Sequence of chain 1.A:
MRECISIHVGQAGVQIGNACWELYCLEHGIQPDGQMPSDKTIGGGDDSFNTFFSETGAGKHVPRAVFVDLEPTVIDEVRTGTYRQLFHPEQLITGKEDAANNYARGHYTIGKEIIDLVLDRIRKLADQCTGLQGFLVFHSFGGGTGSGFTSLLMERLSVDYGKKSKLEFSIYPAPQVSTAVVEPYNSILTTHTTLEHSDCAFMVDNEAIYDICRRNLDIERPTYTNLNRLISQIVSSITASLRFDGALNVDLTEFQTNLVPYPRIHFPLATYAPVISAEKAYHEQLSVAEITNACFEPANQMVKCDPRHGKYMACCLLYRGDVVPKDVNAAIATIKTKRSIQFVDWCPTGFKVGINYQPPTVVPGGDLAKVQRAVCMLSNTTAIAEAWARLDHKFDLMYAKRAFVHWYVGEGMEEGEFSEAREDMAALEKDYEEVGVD

Binding-site contacts:
Ligand atom C06 contacts residue ILE316 of chain 1.B at 3.9 Å (hydrophobic).
Ligand atom C02 contacts residue LEU253 of chain 1.B at 3.5 Å (hydrophobic).
Ligand atom C08 contacts residue MET257 of chain 1.B at 3.8 Å (hydrophobic).
Ligand atom C10 contacts residue ALA314 of chain 1.B at 3.6 Å (hydrophobic).
Ligand atom O03 contacts residue GLU198 of chain 1.B at 2.6 Å (salt-bridge).
Ligand atom O03 contacts residue TYR200 of chain 1.B at 3.3 Å (h-bond).
Ligand atom C01 contacts residue LEU240 of chain 1.B at 3.9 Å (hydrophobic).
Ligand atom C16 contacts residue ILE316 of chain 1.B at 3.4 Å (hydrophobic).
Ligand atom C05 contacts residue ILE368 of chain 1.B at 3.5 Å (hydrophobic).
Ligand atom C06 contacts residue CYS239 of chain 1.B at 3.5 Å (hydrophobic).
Ligand atom C01 contacts residue LEU250 of chain 1.B at 4.0 Å (hydrophobic).
Ligand atom CL1 contacts residue LYS350 of chain 1.B at 3.6 Å.
Ligand atom C12 contacts residue ALA314 of chain 1.B at 3.8 Å (hydrophobic).
Ligand atom C16 contacts residue ALA314 of chain 1.B at 3.7 Å (hydrophobic).
Ligand atom C11 contacts residue ALA314 of chain 1.B at 3.6 Å (hydrophobic).
Ligand atom C01 contacts residue LEU253 of chain 1.B at 3.6 Å (hydrophobic).
Ligand atom N04 contacts residue LEU253 of chain 1.B at 3.8 Å.
Ligand atom C15 contacts residue ILE316 of chain 1.B at 3.6 Å (hydrophobic).
Ligand atom C15 contacts residue ALA314 of chain 1.B at 3.9 Å (hydrophobic).
Ligand atom C13 contacts residue ALA314 of chain 1.B at 3.9 Å (hydrophobic).
Ligand atom C15 contacts residue ALA315 of chain 1.B at 3.9 Å (hydrophobic).
Ligand atom N07 contacts residue ILE368 of chain 1.B at 3.9 Å.
Ligand atom CL1 contacts residue ALA352 of chain 1.B at 3.5 Å.
Ligand atom C01 contacts residue TYR200 of chain 1.B at 3.1 Å (hydrophobic).
Ligand atom C02 contacts residue TYR200 of chain 1.B at 2.8 Å (hydrophobic).
Ligand atom C09 contacts residue TYR200 of chain 1.B at 3.5 Å (hydrophobic).
Ligand atom O03 contacts residue LEU253 of chain 1.B at 3.3 Å.
Ligand atom C06 contacts residue LEU253 of chain 1.B at 3.9 Å (hydrophobic).
Ligand atom N04 contacts residue TYR200 of chain 1.B at 3.0 Å (h-bond).
Ligand atom N07 contacts residue LEU253 of chain 1.B at 4.0 Å.
Ligand atom CL1 contacts residue THR179 of chain 1.A at 3.4 Å.
Ligand atom C06 contacts residue VAL236 of chain 1.B at 3.8 Å (hydrophobic).
Ligand atom C02 contacts residue GLU198 of chain 1.B at 3.4 Å.
Ligand atom C15 contacts residue ALA352 of chain 1.B at 3.8 Å (hydrophobic).
Ligand atom CL1 contacts residue THR351 of chain 1.B at 3.3 Å.
Ligand atom C05 contacts residue TYR200 of chain 1.B at 3.7 Å (hydrophobic).
Ligand atom C11 contacts residue LEU253 of chain 1.B at 3.7 Å (hydrophobic).
Ligand atom C06 contacts residue ILE368 of chain 1.B at 3.8 Å (hydrophobic).
Ligand atom C09 contacts residue ILE368 of chain 1.B at 3.8 Å (hydrophobic).
Ligand atom C05 contacts residue VAL236 of chain 1.B at 3.1 Å (hydrophobic).

Sequence of chain 1.B:
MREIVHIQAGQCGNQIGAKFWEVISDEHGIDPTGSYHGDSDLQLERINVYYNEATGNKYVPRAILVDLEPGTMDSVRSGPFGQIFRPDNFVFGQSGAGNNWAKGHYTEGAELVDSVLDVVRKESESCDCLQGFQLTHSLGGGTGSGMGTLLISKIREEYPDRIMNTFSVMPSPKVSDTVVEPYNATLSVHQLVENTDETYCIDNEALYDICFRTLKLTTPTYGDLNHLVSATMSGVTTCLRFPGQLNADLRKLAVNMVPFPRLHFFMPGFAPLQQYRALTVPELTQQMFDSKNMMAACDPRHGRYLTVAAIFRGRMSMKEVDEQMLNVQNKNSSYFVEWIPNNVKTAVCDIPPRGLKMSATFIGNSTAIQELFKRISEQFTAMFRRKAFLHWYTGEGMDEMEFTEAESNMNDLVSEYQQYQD

The small molecule below binds the protein below.
Small molecule (SMILES): CC(=O)N1CCN(c2ccc(Cl)cc2)CC1